Binding-site contacts:
Ligand atom C4 contacts residue ASN249 of chain 1.C at 4.2 Å.
Ligand atom O5 contacts residue ASN249 of chain 1.C at 2.4 Å (h-bond).
Ligand atom O7 contacts residue ASN249 of chain 1.C at 3.9 Å.
Ligand atom C1 contacts residue ASN249 of chain 1.C at 1.4 Å.
Ligand atom C7 contacts residue ASN249 of chain 1.C at 3.6 Å.
Ligand atom C2 contacts residue ASN249 of chain 1.C at 2.5 Å.
Ligand atom C8 contacts residue PRO248 of chain 1.C at 3.8 Å (hydrophobic).
Ligand atom N2 contacts residue ASN249 of chain 1.C at 2.9 Å (h-bond).
Ligand atom C5 contacts residue ASN249 of chain 1.C at 3.7 Å.
Ligand atom C3 contacts residue ASN249 of chain 1.C at 3.8 Å.

Sequence of chain 1.C:
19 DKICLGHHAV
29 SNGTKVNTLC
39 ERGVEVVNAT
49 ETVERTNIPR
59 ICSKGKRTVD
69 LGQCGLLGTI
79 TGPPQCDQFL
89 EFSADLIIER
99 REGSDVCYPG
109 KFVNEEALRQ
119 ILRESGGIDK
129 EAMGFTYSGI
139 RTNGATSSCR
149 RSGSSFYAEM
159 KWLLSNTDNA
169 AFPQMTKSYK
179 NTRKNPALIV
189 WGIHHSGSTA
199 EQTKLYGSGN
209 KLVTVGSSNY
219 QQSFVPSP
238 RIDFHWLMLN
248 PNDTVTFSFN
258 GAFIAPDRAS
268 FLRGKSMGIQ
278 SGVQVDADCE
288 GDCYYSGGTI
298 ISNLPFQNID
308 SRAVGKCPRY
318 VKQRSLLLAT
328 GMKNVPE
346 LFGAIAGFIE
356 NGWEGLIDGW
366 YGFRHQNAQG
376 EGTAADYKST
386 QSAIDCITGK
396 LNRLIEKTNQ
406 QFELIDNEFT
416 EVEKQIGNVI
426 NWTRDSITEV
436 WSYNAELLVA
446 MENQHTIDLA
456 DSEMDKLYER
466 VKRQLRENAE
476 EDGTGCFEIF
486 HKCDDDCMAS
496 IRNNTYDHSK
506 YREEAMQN

The small molecule below binds the protein below.
Small molecule (SMILES): CC(=O)N[C@@H]1[C@@H](O)[C@H](O)[C@@H](CO)O[C@H]1O